Binding-site contacts:
Ligand atom C26 contacts residue THR96 of chain 1.B at 3.3 Å.
Ligand atom C05 contacts residue PHE157 of chain 1.B at 3.8 Å (hydrophobic).
Ligand atom C02 contacts residue GLY186 of chain 1.B at 4.1 Å.
Ligand atom C07 contacts residue LEU187 of chain 1.B at 3.4 Å (hydrophobic).
Ligand atom C26 contacts residue PHE157 of chain 1.B at 3.5 Å (hydrophobic).
Ligand atom C25 contacts residue PHE157 of chain 1.B at 4.1 Å (hydrophobic).
Ligand atom C02 contacts residue POP1 of chain 1.I at 3.3 Å.
Ligand atom C36 contacts residue POP1 of chain 1.I at 3.9 Å.
Ligand atom C10 contacts residue ASN225 of chain 1.B at 3.7 Å.
Ligand atom C13 contacts residue POP1 of chain 1.I at 3.9 Å.
Ligand atom C08 contacts residue POP1 of chain 1.I at 3.6 Å.
Ligand atom C25 contacts residue THR96 of chain 1.B at 3.9 Å.
Ligand atom C08 contacts residue ASN225 of chain 1.B at 3.4 Å.
Ligand atom C08 contacts residue TRP298 of chain 1.B at 3.6 Å (hydrophobic).
Ligand atom C17 contacts residue TYR305 of chain 1.B at 3.0 Å (hydrophobic).
Ligand atom C13 contacts residue TRP298 of chain 1.B at 3.5 Å (hydrophobic).
Ligand atom C36 contacts residue MET221 of chain 1.B at 3.4 Å (hydrophobic).
Ligand atom C36 contacts residue GLY186 of chain 1.B at 3.1 Å.
Ligand atom C25 contacts residue LEU187 of chain 1.B at 3.8 Å (hydrophobic).
Ligand atom C26 contacts residue LEU97 of chain 1.B at 3.3 Å (hydrophobic).
Ligand atom C09 contacts residue ASN225 of chain 1.B at 3.6 Å.
Ligand atom C16 contacts residue MET73 of chain 1.B at 3.2 Å (hydrophobic).
Ligand atom C07 contacts residue THR96 of chain 1.B at 3.8 Å.
Ligand atom C10 contacts residue TYR295 of chain 1.B at 3.2 Å (hydrophobic).
Ligand atom C26 contacts residue ASP100 of chain 1.B at 3.9 Å.
Ligand atom C09 contacts residue TYR295 of chain 1.B at 3.4 Å (hydrophobic).
Ligand atom C10 contacts residue MET221 of chain 1.B at 3.9 Å (hydrophobic).
Ligand atom C13 contacts residue TYR305 of chain 1.B at 3.3 Å (hydrophobic).
Ligand atom C02 contacts residue ASN185 of chain 1.B at 3.6 Å.
Ligand atom C01 contacts residue POP1 of chain 1.I at 4.0 Å.
Ligand atom C16 contacts residue ILE70 of chain 1.B at 3.9 Å (hydrophobic).
Ligand atom C17 contacts residue POP1 of chain 1.I at 3.2 Å.
Ligand atom C03 contacts residue LEU187 of chain 1.B at 3.7 Å (hydrophobic).
Ligand atom C08 contacts residue TYR305 of chain 1.B at 3.2 Å (hydrophobic).
Ligand atom N35 contacts residue MET221 of chain 1.B at 3.7 Å.
Ligand atom C16 contacts residue TRP298 of chain 1.B at 3.7 Å (hydrophobic).
Ligand atom N35 contacts residue GLY186 of chain 1.B at 3.9 Å.
Ligand atom C09 contacts residue TRP298 of chain 1.B at 3.9 Å (hydrophobic).
Ligand atom C17 contacts residue LYS304 of chain 1.B at 3.0 Å.
Ligand atom C05 contacts residue POP1 of chain 1.I at 3.8 Å.

Sequence of chain 1.B:
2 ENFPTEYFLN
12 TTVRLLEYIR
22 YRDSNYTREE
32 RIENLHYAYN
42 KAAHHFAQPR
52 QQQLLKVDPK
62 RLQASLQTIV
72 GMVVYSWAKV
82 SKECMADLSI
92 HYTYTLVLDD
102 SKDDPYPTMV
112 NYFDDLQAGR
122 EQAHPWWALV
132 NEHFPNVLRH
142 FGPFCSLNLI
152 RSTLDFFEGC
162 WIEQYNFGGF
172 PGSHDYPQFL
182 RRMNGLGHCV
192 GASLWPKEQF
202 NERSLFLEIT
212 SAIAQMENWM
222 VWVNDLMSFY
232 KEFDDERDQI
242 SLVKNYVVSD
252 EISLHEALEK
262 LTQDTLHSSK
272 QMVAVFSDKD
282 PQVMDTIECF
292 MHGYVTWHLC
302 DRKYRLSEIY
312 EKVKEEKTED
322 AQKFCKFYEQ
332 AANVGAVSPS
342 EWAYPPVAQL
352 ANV

A small-molecule ligand and the protein it binds are described below.
Small molecule (SMILES): CC(C)=CCC[N@H+](C)[C@H]1CC=C(C)CC1